This protein binds this small molecule.
Small molecule (SMILES): O=C(O)[C@@H]1O[C@H](O[C@H]2[C@@H](OS(=O)(=O)O)O[C@@H](O)[C@H](NS(=O)(=O)O)[C@H]2O)[C@@H](OS(=O)(=O)O)[C@H](O)[C@@H]1O

Binding-site contacts:
Ligand atom C5 contacts residue LEU62 of chain 1.B at 3.8 Å (hydrophobic).
Ligand atom O5 contacts residue ARG157 of chain 1.B at 3.8 Å.
Ligand atom O3 contacts residue ARG157 of chain 1.B at 3.3 Å (salt-bridge).
Ligand atom C6 contacts residue HIS155 of chain 1.B at 3.4 Å.
Ligand atom C3 contacts residue ARG157 of chain 1.B at 3.7 Å.
Ligand atom O6B contacts residue LEU62 of chain 1.B at 4.0 Å.
Ligand atom SAG contacts residue ARG157 of chain 1.B at 3.6 Å (salt-bridge).
Ligand atom O4 contacts residue SER93 of chain 1.B at 3.0 Å (h-bond).
Ligand atom O3 contacts residue LYS156 of chain 1.B at 3.0 Å.
Ligand atom O6A contacts residue HIS155 of chain 1.B at 3.8 Å.
Ligand atom O6B contacts residue LYS156 of chain 1.B at 3.3 Å.
Ligand atom OAF contacts residue ARG157 of chain 1.B at 2.8 Å (salt-bridge).
Ligand atom C6 contacts residue SER93 of chain 1.B at 4.0 Å.
Ligand atom O6B contacts residue HIS94 of chain 1.B at 4.0 Å.
Ligand atom OAH contacts residue ASP3 of chain 1.B at 4.0 Å.
Ligand atom O6B contacts residue HIS155 of chain 1.B at 3.3 Å (h-bond).
Ligand atom O5 contacts residue HIS155 of chain 1.B at 3.6 Å.
Ligand atom OAH contacts residue ARG157 of chain 1.B at 3.1 Å (salt-bridge).
Ligand atom O6A contacts residue LEU62 of chain 1.B at 3.4 Å.
Ligand atom C6 contacts residue LEU62 of chain 1.B at 3.5 Å (hydrophobic).
Ligand atom OBI contacts residue LYS156 of chain 1.B at 4.0 Å.
Ligand atom C2 contacts residue ALA158 of chain 1.B at 3.7 Å (hydrophobic).
Ligand atom O6A contacts residue HIS94 of chain 1.B at 3.2 Å (h-bond).
Ligand atom SAG contacts residue THR4 of chain 1.B at 3.9 Å.
Ligand atom O5B contacts residue LYS156 of chain 1.B at 3.3 Å.
Ligand atom O4 contacts residue HIS155 of chain 1.B at 3.5 Å (h-bond).
Ligand atom C3 contacts residue ALA158 of chain 1.B at 4.0 Å (hydrophobic).
Ligand atom O4 contacts residue LYS156 of chain 1.B at 3.5 Å.
Ligand atom O5 contacts residue LYS156 of chain 1.B at 3.4 Å.
Ligand atom C3 contacts residue LYS156 of chain 1.B at 4.0 Å.
Ligand atom OAH contacts residue THR4 of chain 1.B at 3.7 Å.
Ligand atom OAF contacts residue ALA158 of chain 1.B at 3.3 Å.
Ligand atom O6B contacts residue ARG157 of chain 1.B at 3.3 Å (salt-bridge).
Ligand atom C6 contacts residue HIS94 of chain 1.B at 3.9 Å.
Ligand atom OAH contacts residue LEU2 of chain 1.B at 2.8 Å (h-bond).
Ligand atom C5 contacts residue HIS155 of chain 1.B at 4.0 Å.
Ligand atom O6A contacts residue SER93 of chain 1.B at 3.2 Å.
Ligand atom OAF contacts residue THR4 of chain 1.B at 2.9 Å (h-bond).
Ligand atom O3 contacts residue ALA158 of chain 1.B at 3.0 Å (h-bond).
Ligand atom C4 contacts residue LYS156 of chain 1.B at 4.0 Å.

Sequence of chain 1.B:
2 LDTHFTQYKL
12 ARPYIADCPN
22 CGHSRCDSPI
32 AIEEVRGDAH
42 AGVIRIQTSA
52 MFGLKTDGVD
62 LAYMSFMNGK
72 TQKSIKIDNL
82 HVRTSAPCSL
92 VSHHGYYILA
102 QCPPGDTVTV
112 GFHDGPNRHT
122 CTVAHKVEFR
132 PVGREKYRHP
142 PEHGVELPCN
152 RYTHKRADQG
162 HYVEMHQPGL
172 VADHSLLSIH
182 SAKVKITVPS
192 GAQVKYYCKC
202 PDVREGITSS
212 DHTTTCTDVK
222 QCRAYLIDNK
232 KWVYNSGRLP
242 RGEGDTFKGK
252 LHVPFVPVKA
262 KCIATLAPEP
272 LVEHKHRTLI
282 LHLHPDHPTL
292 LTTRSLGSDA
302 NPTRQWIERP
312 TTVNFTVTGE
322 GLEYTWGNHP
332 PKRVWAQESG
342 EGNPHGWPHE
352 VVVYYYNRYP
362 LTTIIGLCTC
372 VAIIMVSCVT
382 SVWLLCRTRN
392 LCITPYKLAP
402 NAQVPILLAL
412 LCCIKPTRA